A protein and the small-molecule ligand that binds it are described below.
Small molecule (SMILES): CC(=O)N[C@H]1[C@H](O[C@H]2[C@H](O)[C@@H](NC(C)=O)CO[C@@H]2CO)O[C@H](CO)[C@@H](O)[C@@H]1O

Binding-site contacts:
Ligand atom C7 contacts residue ASN158 of chain 1.D at 3.0 Å.
Ligand atom O5 contacts residue ILE159 of chain 1.D at 3.8 Å.
Ligand atom C3 contacts residue PHE190 of chain 1.D at 4.4 Å (hydrophobic).
Ligand atom C4 contacts residue ASN158 of chain 1.D at 4.2 Å.
Ligand atom C2 contacts residue ASN158 of chain 1.D at 2.5 Å.
Ligand atom N2 contacts residue ASN158 of chain 1.D at 2.9 Å (h-bond).
Ligand atom O5 contacts residue ASN158 of chain 1.D at 2.4 Å (h-bond).
Ligand atom C5 contacts residue SER160 of chain 1.D at 4.4 Å.
Ligand atom O5 contacts residue PHE190 of chain 1.D at 4.2 Å.
Ligand atom C8 contacts residue ILE154 of chain 1.D at 3.9 Å (hydrophobic).
Ligand atom C8 contacts residue PHE190 of chain 1.D at 4.2 Å (hydrophobic).
Ligand atom C3 contacts residue ASN158 of chain 1.D at 3.8 Å.
Ligand atom C5 contacts residue ILE159 of chain 1.D at 4.2 Å (hydrophobic).
Ligand atom C1 contacts residue PHE190 of chain 1.D at 4.0 Å (hydrophobic).
Ligand atom N2 contacts residue ILE154 of chain 1.D at 4.1 Å.
Ligand atom O6 contacts residue ILE159 of chain 1.D at 4.4 Å.
Ligand atom C7 contacts residue ILE154 of chain 1.D at 4.3 Å (hydrophobic).
Ligand atom C5 contacts residue ASN158 of chain 1.D at 3.6 Å.
Ligand atom O7 contacts residue ASN158 of chain 1.D at 2.8 Å (h-bond).
Ligand atom O6 contacts residue SER160 of chain 1.D at 3.0 Å (h-bond).
Ligand atom O4 contacts residue PHE190 of chain 1.D at 4.1 Å.
Ligand atom O5 contacts residue SER160 of chain 1.D at 3.7 Å.
Ligand atom C8 contacts residue ASN158 of chain 1.D at 4.3 Å.
Ligand atom C6 contacts residue SER160 of chain 1.D at 3.8 Å.
Ligand atom C4 contacts residue PHE190 of chain 1.D at 4.4 Å (hydrophobic).
Ligand atom C5 contacts residue PHE190 of chain 1.D at 3.8 Å (hydrophobic).
Ligand atom C1 contacts residue ASN158 of chain 1.D at 1.4 Å.
Ligand atom C6 contacts residue ILE159 of chain 1.D at 4.0 Å (hydrophobic).

Sequence of chain 1.D:
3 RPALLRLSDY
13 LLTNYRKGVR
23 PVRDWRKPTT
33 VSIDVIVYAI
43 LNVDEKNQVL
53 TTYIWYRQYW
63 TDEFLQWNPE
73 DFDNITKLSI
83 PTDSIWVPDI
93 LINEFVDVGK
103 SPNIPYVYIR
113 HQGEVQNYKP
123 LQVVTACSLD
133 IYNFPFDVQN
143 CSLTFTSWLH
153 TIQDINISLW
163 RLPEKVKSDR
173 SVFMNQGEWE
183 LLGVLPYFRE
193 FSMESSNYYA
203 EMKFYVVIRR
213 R